A small-molecule ligand and the protein it binds are described below.
Small molecule (SMILES): O=c1[nH]cnc2c1ncn2[C@@H]1O[C@H](COP(=O)(O)O)[C@@H](O)[C@H]1O

Binding-site contacts:
Ligand atom N7 contacts residue GLY264 of chain 1.B at 3.5 Å.
Ligand atom O3P contacts residue MET237 of chain 1.B at 3.7 Å.
Ligand atom O5' contacts residue GLY179 of chain 1.B at 3.5 Å.
Ligand atom O2' contacts residue ASP215 of chain 1.B at 2.5 Å (salt-bridge).
Ligand atom O6 contacts residue GLY291 of chain 1.B at 3.5 Å.
Ligand atom O2' contacts residue ASN154 of chain 1.B at 3.5 Å (h-bond).
Ligand atom O6 contacts residue GLU290 of chain 1.B at 3.6 Å (salt-bridge).
Ligand atom C2' contacts residue ASP215 of chain 1.B at 3.7 Å.
Ligand atom N1 contacts residue 8L71 of chain 1.I at 3.4 Å.
Ligand atom N7 contacts residue ILE181 of chain 1.B at 3.6 Å.
Ligand atom O1P contacts residue SER239 of chain 1.B at 3.0 Å (h-bond).
Ligand atom O6 contacts residue MET265 of chain 1.B at 3.3 Å (h-bond).
Ligand atom C6 contacts residue GLU290 of chain 1.B at 3.7 Å.
Ligand atom O6 contacts residue GLY264 of chain 1.B at 3.2 Å.
Ligand atom O6 contacts residue GLY266 of chain 1.B at 2.8 Å (h-bond).
Ligand atom C5' contacts residue TYR262 of chain 1.B at 3.6 Å (hydrophobic).
Ligand atom C5 contacts residue MET265 of chain 1.B at 3.6 Å (hydrophobic).
Ligand atom C2 contacts residue CYS182 of chain 1.B at 3.1 Å (hydrophobic).
Ligand atom O3' contacts residue ALA50 of chain 1.B at 3.5 Å.
Ligand atom N7 contacts residue MET265 of chain 1.B at 2.9 Å (h-bond).
Ligand atom C4 contacts residue ILE181 of chain 1.B at 3.7 Å (hydrophobic).
Ligand atom O3' contacts residue ASP215 of chain 1.B at 2.5 Å (salt-bridge).
Ligand atom O2P contacts residue GLY217 of chain 1.B at 2.9 Å (h-bond).
Ligand atom O2P contacts residue SER180 of chain 1.B at 3.0 Å (h-bond).
Ligand atom C3' contacts residue ASP215 of chain 1.B at 3.5 Å.
Ligand atom C2 contacts residue GLU290 of chain 1.B at 3.5 Å.
Ligand atom C2 contacts residue 8L71 of chain 1.I at 3.3 Å.
Ligand atom N1 contacts residue GLU290 of chain 1.B at 2.8 Å (salt-bridge).
Ligand atom O1P contacts residue TYR262 of chain 1.B at 2.6 Å (h-bond).
Ligand atom C8 contacts residue MET52 of chain 1.B at 3.7 Å (hydrophobic).
Ligand atom N3 contacts residue CYS182 of chain 1.B at 3.6 Å.
Ligand atom O5' contacts residue GLY216 of chain 1.B at 3.6 Å.
Ligand atom C6 contacts residue GLY266 of chain 1.B at 3.6 Å.
Ligand atom O3P contacts residue GLY238 of chain 1.B at 2.9 Å (h-bond).
Ligand atom C4' contacts residue ASP215 of chain 1.B at 3.6 Å.
Ligand atom N3 contacts residue 8L71 of chain 1.I at 3.5 Å.
Ligand atom O2P contacts residue GLY179 of chain 1.B at 3.5 Å.
Ligand atom C5 contacts residue ILE181 of chain 1.B at 3.5 Å (hydrophobic).
Ligand atom O3P contacts residue SER239 of chain 1.B at 3.5 Å (h-bond).
Ligand atom O1P contacts residue SER180 of chain 1.B at 2.7 Å (h-bond).

Sequence of chain 1.B:
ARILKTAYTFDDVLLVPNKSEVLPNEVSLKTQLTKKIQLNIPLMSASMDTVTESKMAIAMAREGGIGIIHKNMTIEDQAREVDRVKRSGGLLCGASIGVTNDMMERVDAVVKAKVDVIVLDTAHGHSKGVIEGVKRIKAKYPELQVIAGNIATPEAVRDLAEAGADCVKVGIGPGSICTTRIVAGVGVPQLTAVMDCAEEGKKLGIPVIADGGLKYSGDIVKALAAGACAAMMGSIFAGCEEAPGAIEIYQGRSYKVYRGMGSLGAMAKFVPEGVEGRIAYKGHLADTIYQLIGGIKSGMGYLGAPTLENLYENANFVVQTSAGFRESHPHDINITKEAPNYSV